Binding-site contacts:
Ligand atom O1G contacts residue ASN333 of chain 1.F at 2.4 Å (h-bond).
Ligand atom O2A contacts residue LYS74 of chain 1.F at 3.5 Å.
Ligand atom O1G contacts residue GLU331 of chain 1.F at 2.8 Å (salt-bridge).
Ligand atom C2 contacts residue LYS198 of chain 1.F at 3.8 Å.
Ligand atom C8 contacts residue ILE148 of chain 1.F at 3.9 Å (hydrophobic).
Ligand atom O3' contacts residue ASN242 of chain 1.F at 3.6 Å (h-bond).
Ligand atom N1 contacts residue TYR185 of chain 1.F at 3.5 Å.
Ligand atom O1B contacts residue GLU331 of chain 1.F at 3.1 Å (salt-bridge).
Ligand atom O2B contacts residue ASN242 of chain 1.F at 3.5 Å (h-bond).
Ligand atom O1A contacts residue GLU331 of chain 1.F at 3.7 Å.
Ligand atom O3G contacts residue ASP318 of chain 1.F at 3.3 Å (salt-bridge).
Ligand atom N7 contacts residue ILE330 of chain 1.F at 3.9 Å.
Ligand atom PG contacts residue ASP318 of chain 1.F at 3.8 Å.
Ligand atom PG contacts residue ASN333 of chain 1.F at 3.9 Å.
Ligand atom O3G contacts residue ARG222 of chain 1.F at 3.0 Å (salt-bridge).
Ligand atom O2' contacts residue HIS239 of chain 1.F at 3.9 Å.
Ligand atom O3G contacts residue ASN333 of chain 1.F at 3.6 Å.
Ligand atom N3 contacts residue LYS198 of chain 1.F at 3.2 Å (salt-bridge).
Ligand atom N7 contacts residue GLN183 of chain 1.F at 3.6 Å (h-bond).
Ligand atom C6 contacts residue LYS184 of chain 1.F at 3.6 Å.
Ligand atom O3G contacts residue ARG202 of chain 1.F at 2.7 Å (salt-bridge).
Ligand atom C8 contacts residue ILE330 of chain 1.F at 3.9 Å (hydrophobic).
Ligand atom N1 contacts residue LYS184 of chain 1.F at 3.9 Å.
Ligand atom O1A contacts residue ILE330 of chain 1.F at 3.8 Å.
Ligand atom C2 contacts residue LEU186 of chain 1.F at 3.6 Å (hydrophobic).
Ligand atom N1 contacts residue LEU186 of chain 1.F at 3.0 Å (h-bond).
Ligand atom C2 contacts residue TYR185 of chain 1.F at 3.2 Å (hydrophobic).
Ligand atom C3B contacts residue ASP318 of chain 1.F at 3.5 Å.
Ligand atom N6 contacts residue GLN183 of chain 1.F at 3.3 Å (h-bond).
Ligand atom PG contacts residue GLU331 of chain 1.F at 3.7 Å.
Ligand atom O3' contacts residue THR241 of chain 1.F at 3.3 Å (h-bond).
Ligand atom O2' contacts residue THR241 of chain 1.F at 2.9 Å (h-bond).
Ligand atom O4' contacts residue LEU240 of chain 1.F at 3.4 Å.
Ligand atom O1B contacts residue LYS74 of chain 1.F at 3.0 Å (salt-bridge).
Ligand atom C3B contacts residue GLU331 of chain 1.F at 3.5 Å.
Ligand atom N6 contacts residue TYR185 of chain 1.F at 3.9 Å.
Ligand atom C1' contacts residue HIS239 of chain 1.F at 3.9 Å.
Ligand atom PB contacts residue GLU331 of chain 1.F at 3.9 Å.
Ligand atom N6 contacts residue LYS184 of chain 1.F at 2.6 Å (salt-bridge).
Ligand atom N3 contacts residue TYR185 of chain 1.F at 3.3 Å.

The protein below binds the small molecule below.
Small molecule (SMILES): Nc1ncnc2c1ncn2[C@@H]1O[C@H](CO[P](=O)(O)O[P](=O)(O)CP(=O)(O)O)[C@@H](O)[C@H]1O

Sequence of chain 1.F:
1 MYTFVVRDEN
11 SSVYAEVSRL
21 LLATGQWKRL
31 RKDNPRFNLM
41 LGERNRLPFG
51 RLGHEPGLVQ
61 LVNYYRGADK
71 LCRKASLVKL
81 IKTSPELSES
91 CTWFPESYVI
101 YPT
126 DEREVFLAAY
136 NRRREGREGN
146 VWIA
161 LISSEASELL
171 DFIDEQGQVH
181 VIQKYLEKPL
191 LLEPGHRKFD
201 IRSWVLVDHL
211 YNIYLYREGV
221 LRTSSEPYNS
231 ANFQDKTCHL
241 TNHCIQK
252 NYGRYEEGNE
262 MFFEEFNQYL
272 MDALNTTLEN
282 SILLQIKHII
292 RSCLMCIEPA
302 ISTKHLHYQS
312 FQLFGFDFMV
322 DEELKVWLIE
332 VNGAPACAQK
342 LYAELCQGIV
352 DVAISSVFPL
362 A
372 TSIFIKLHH